Binding-site contacts:
Ligand atom C1 contacts residue ARG362 of chain 1.A at 4.2 Å.
Ligand atom C1 contacts residue ASP92 of chain 1.A at 4.3 Å.
Ligand atom C1 contacts residue FAD1 of chain 1.B at 3.2 Å.
Ligand atom C2 contacts residue SER221 of chain 1.A at 3.3 Å.
Ligand atom C5 contacts residue FAD1 of chain 1.B at 4.2 Å.
Ligand atom C3 contacts residue FAD1 of chain 1.B at 3.4 Å.
Ligand atom C5 contacts residue SER221 of chain 1.A at 4.2 Å.
Ligand atom C6 contacts residue NAP1 of chain 1.C at 3.9 Å.
Ligand atom O1 contacts residue ARG362 of chain 1.A at 3.4 Å (salt-bridge).
Ligand atom C4 contacts residue FAD1 of chain 1.B at 3.6 Å.
Ligand atom C4 contacts residue NAP1 of chain 1.C at 3.6 Å.
Ligand atom C3 contacts residue THR222 of chain 1.A at 4.1 Å.
Ligand atom C6 contacts residue FAD1 of chain 1.B at 3.5 Å.
Ligand atom C2 contacts residue FAD1 of chain 1.B at 3.5 Å.
Ligand atom C5 contacts residue NAP1 of chain 1.C at 2.7 Å.
Ligand atom C4 contacts residue THR222 of chain 1.A at 3.9 Å.
Ligand atom O1 contacts residue ASP92 of chain 1.A at 3.2 Å (salt-bridge).
Ligand atom C3 contacts residue SER221 of chain 1.A at 3.4 Å.
Ligand atom O1 contacts residue FAD1 of chain 1.B at 3.0 Å.
Ligand atom C4 contacts residue SER221 of chain 1.A at 3.8 Å.

This small molecule binds to this protein.
Small molecule (SMILES): O=C1CCCCC1

Sequence of chain 1.A:
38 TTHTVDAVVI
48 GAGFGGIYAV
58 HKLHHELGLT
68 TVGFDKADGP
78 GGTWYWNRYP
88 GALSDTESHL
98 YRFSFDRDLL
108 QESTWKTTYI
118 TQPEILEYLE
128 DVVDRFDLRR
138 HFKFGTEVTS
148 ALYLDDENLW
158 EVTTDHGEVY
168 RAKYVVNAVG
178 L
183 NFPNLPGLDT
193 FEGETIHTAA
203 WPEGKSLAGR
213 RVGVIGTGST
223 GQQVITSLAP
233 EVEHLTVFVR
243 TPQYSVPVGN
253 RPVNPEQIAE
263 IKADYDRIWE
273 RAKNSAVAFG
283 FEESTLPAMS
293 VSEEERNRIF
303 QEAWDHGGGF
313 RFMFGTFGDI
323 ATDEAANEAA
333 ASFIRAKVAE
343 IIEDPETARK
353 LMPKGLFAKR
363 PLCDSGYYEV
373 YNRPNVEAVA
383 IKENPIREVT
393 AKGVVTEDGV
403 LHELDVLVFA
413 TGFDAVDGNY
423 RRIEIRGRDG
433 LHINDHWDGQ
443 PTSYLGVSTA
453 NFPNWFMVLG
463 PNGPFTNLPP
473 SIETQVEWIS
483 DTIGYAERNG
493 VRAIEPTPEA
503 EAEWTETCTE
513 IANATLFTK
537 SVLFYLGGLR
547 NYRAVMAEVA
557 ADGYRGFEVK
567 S